Sequence of chain 2.A:
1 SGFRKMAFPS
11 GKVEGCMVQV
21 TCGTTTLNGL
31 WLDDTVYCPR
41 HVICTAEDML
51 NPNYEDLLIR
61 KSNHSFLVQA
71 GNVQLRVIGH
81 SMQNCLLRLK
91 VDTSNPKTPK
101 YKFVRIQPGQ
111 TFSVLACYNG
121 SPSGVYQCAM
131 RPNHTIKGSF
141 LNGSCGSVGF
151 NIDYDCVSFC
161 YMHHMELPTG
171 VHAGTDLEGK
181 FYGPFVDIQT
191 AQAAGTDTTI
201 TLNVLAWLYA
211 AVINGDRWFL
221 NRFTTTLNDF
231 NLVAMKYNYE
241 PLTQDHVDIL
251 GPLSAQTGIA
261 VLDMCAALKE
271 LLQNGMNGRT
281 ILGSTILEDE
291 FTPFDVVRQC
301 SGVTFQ

Binding-site contacts:
Ligand atom CD2 contacts residue HIS164 of chain 2.A at 3.3 Å.
Ligand atom CG contacts residue MET49 of chain 2.A at 3.6 Å (hydrophobic).
Ligand atom CD1 contacts residue MET49 of chain 2.A at 2.2 Å (hydrophobic).
Ligand atom O contacts residue PRO168 of chain 2.A at 3.6 Å.
Ligand atom CD2 contacts residue ASN142 of chain 2.A at 3.7 Å.
Ligand atom C contacts residue GLU166 of chain 2.A at 3.4 Å.
Ligand atom CB contacts residue LEU141 of chain 2.A at 3.6 Å (hydrophobic).
Ligand atom CB contacts residue MET165 of chain 2.A at 3.2 Å (hydrophobic).
Ligand atom CA contacts residue GLU166 of chain 2.A at 3.7 Å.
Ligand atom N contacts residue CYS145 of chain 2.A at 3.0 Å (h-bond).
Ligand atom CG contacts residue SER144 of chain 2.A at 3.7 Å.
Ligand atom O contacts residue CYS145 of chain 2.A at 2.6 Å (h-bond).
Ligand atom O contacts residue GLY143 of chain 2.A at 3.5 Å (h-bond).
Ligand atom N contacts residue GLU166 of chain 2.A at 2.7 Å (salt-bridge).
Ligand atom CG contacts residue LEU141 of chain 2.A at 3.4 Å (hydrophobic).
Ligand atom NE2 contacts residue GLU166 of chain 2.A at 3.7 Å.
Ligand atom ND1 contacts residue HIS163 of chain 2.A at 2.9 Å (h-bond).
Ligand atom CB contacts residue GLN192 of chain 2.A at 3.7 Å.
Ligand atom CD2 contacts residue MET165 of chain 2.A at 3.1 Å (hydrophobic).
Ligand atom CB contacts residue HIS164 of chain 2.A at 3.7 Å.
Ligand atom C contacts residue PRO168 of chain 2.A at 3.7 Å (hydrophobic).
Ligand atom CD2 contacts residue LEU141 of chain 2.A at 3.4 Å (hydrophobic).
Ligand atom CB contacts residue SER144 of chain 2.A at 3.6 Å.
Ligand atom O contacts residue GLU166 of chain 2.A at 2.7 Å (salt-bridge).
Ligand atom O contacts residue GLN192 of chain 2.A at 3.5 Å (h-bond).
Ligand atom CA contacts residue CYS145 of chain 2.A at 3.0 Å (hydrophobic).
Ligand atom N contacts residue GLN189 of chain 2.A at 3.7 Å.
Ligand atom N contacts residue THR190 of chain 2.A at 3.6 Å.
Ligand atom CA contacts residue HIS164 of chain 2.A at 3.5 Å.
Ligand atom O contacts residue PRO168 of chain 2.A at 3.6 Å.
Ligand atom CB contacts residue HIS41 of chain 2.A at 3.5 Å.
Ligand atom O contacts residue MET165 of chain 2.A at 3.1 Å.
Ligand atom CB contacts residue CYS145 of chain 2.A at 3.2 Å (hydrophobic).
Ligand atom O contacts residue ALA191 of chain 2.A at 3.3 Å.
Ligand atom CE1 contacts residue GLU166 of chain 2.A at 3.4 Å.
Ligand atom ND1 contacts residue SER144 of chain 2.A at 3.6 Å.
Ligand atom N contacts residue HIS164 of chain 2.A at 3.6 Å.
Ligand atom CD1 contacts residue HIS41 of chain 2.A at 3.5 Å.
Ligand atom C contacts residue CYS145 of chain 2.A at 2.4 Å (hydrophobic).
Ligand atom CA contacts residue GLU166 of chain 2.A at 3.2 Å.

This small molecule binds to this protein.
Small molecule (SMILES): CC(=O)N[C@@H](CO)C(=O)N[C@@H](C)C(=O)N[C@H](C(=O)N[C@@H](CC(C)C)C(=O)N[C@H](C=O)Cc1c[nH]cn1)C(C)C